Sequence of chain 1.A:
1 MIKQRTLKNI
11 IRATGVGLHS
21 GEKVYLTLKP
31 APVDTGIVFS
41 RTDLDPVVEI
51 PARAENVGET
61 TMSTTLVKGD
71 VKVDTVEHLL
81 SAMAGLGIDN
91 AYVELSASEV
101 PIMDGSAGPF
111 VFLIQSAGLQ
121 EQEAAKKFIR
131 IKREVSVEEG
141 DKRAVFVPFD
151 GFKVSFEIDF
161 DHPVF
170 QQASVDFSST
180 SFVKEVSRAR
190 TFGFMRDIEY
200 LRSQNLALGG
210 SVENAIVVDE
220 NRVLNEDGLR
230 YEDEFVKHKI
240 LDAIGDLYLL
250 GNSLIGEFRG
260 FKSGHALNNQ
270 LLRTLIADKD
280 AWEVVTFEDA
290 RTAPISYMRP

This protein binds this small molecule.
Small molecule (SMILES): CS(=O)(=O)C[C@H](O)[C@@H](N)C(=O)N1CCC(Cc2ccc(C#Cc3ccc(CO)cc3)cc2)CC1

Binding-site contacts:
Ligand atom C25 contacts residue HIS264 of chain 1.A at 3.3 Å.
Ligand atom C2 contacts residue SER210 of chain 1.A at 3.3 Å.
Ligand atom C10 contacts residue ALA206 of chain 1.A at 3.3 Å (hydrophobic).
Ligand atom C17 contacts residue MET62 of chain 1.A at 3.4 Å (hydrophobic).
Ligand atom C5 contacts residue ILE197 of chain 1.A at 3.5 Å (hydrophobic).
Ligand atom N28 contacts residue ASP241 of chain 1.A at 2.7 Å (salt-bridge).
Ligand atom O26 contacts residue HIS78 of chain 1.A at 3.1 Å (h-bond).
Ligand atom C5 contacts residue ARG201 of chain 1.A at 3.7 Å.
Ligand atom C21 contacts residue LEU18 of chain 1.A at 3.4 Å (hydrophobic).
Ligand atom C9 contacts residue ILE197 of chain 1.A at 3.6 Å (hydrophobic).
Ligand atom C18 contacts residue MET62 of chain 1.A at 2.8 Å (hydrophobic).
Ligand atom C25 contacts residue GLU77 of chain 1.A at 3.6 Å.
Ligand atom O26 contacts residue HIS237 of chain 1.A at 3.4 Å (h-bond).
Ligand atom N28 contacts residue ZN1 of chain 1.C at 2.1 Å.
Ligand atom C24 contacts residue ZN1 of chain 1.C at 3.0 Å.
Ligand atom C4 contacts residue GLY209 of chain 1.A at 3.5 Å.
Ligand atom O33 contacts residue LYS238 of chain 1.A at 2.8 Å (salt-bridge).
Ligand atom C2 contacts residue VAL211 of chain 1.A at 3.5 Å (hydrophobic).
Ligand atom C21 contacts residue THR190 of chain 1.A at 3.1 Å.
Ligand atom N28 contacts residue GLU77 of chain 1.A at 2.9 Å (salt-bridge).
Ligand atom O26 contacts residue THR190 of chain 1.A at 2.7 Å (h-bond).
Ligand atom C16 contacts residue LEU18 of chain 1.A at 3.6 Å (hydrophobic).
Ligand atom C8 contacts residue ILE197 of chain 1.A at 3.6 Å (hydrophobic).
Ligand atom C4 contacts residue SER210 of chain 1.A at 3.5 Å.
Ligand atom C3 contacts residue SER210 of chain 1.A at 3.3 Å.
Ligand atom C25 contacts residue ZN1 of chain 1.C at 3.0 Å.
Ligand atom O30 contacts residue ZN1 of chain 1.C at 3.0 Å.
Ligand atom N28 contacts residue HIS78 of chain 1.A at 3.2 Å (h-bond).
Ligand atom C27 contacts residue ZN1 of chain 1.C at 3.5 Å.
Ligand atom C3 contacts residue VAL216 of chain 1.A at 3.2 Å (hydrophobic).
Ligand atom C11 contacts residue ALA206 of chain 1.A at 3.7 Å (hydrophobic).
Ligand atom O30 contacts residue ASP241 of chain 1.A at 2.2 Å (salt-bridge).
Ligand atom O30 contacts residue HIS237 of chain 1.A at 3.5 Å.
Ligand atom C2 contacts residue VAL216 of chain 1.A at 3.6 Å (hydrophobic).
Ligand atom C27 contacts residue ASP241 of chain 1.A at 3.5 Å.
Ligand atom C20 contacts residue LEU18 of chain 1.A at 3.1 Å (hydrophobic).
Ligand atom C7 contacts residue GLY209 of chain 1.A at 3.6 Å.
Ligand atom O26 contacts residue ZN1 of chain 1.C at 2.3 Å.
Ligand atom C20 contacts residue THR190 of chain 1.A at 3.4 Å.
Ligand atom N28 contacts residue HIS264 of chain 1.A at 3.1 Å (h-bond).